The small molecule below binds the protein below.
Small molecule (SMILES): CC(=O)N[C@@H]1[C@@H](O)[C@H](O)[C@@H](CO)O[C@H]1O

Sequence of chain 4.A:
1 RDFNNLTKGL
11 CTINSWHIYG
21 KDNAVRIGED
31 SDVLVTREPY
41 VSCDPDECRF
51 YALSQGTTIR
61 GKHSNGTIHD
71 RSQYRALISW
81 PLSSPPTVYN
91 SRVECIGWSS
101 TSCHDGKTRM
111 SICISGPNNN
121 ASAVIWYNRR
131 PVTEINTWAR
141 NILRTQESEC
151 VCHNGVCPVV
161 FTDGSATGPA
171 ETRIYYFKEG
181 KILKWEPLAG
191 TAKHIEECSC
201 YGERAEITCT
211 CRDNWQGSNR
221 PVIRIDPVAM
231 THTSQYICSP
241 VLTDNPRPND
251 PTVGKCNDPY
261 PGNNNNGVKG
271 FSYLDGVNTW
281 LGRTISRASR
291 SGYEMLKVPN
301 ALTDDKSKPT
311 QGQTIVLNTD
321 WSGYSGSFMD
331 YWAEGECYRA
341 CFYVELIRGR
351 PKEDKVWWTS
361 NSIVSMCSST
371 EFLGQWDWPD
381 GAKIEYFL

Binding-site contacts:
Ligand atom C6 contacts residue ASN154 of chain 4.A at 3.8 Å.
Ligand atom C3 contacts residue ASN5 of chain 4.A at 3.7 Å.
Ligand atom O3 contacts residue ASP2 of chain 4.A at 3.0 Å (salt-bridge).
Ligand atom C1 contacts residue PHE3 of chain 4.A at 3.8 Å (hydrophobic).
Ligand atom N2 contacts residue PHE3 of chain 4.A at 2.7 Å (h-bond).
Ligand atom C3 contacts residue PHE3 of chain 4.A at 4.3 Å (hydrophobic).
Ligand atom O5 contacts residue ASN154 of chain 4.A at 3.8 Å.
Ligand atom C7 contacts residue ASN5 of chain 4.A at 3.7 Å.
Ligand atom O7 contacts residue ASN5 of chain 4.A at 4.2 Å.
Ligand atom C5 contacts residue ASN154 of chain 4.A at 3.3 Å.
Ligand atom C2 contacts residue PHE3 of chain 4.A at 3.8 Å (hydrophobic).
Ligand atom C2 contacts residue ASN5 of chain 4.A at 2.4 Å.
Ligand atom C4 contacts residue ASN154 of chain 4.A at 4.3 Å.
Ligand atom C4 contacts residue ASN5 of chain 4.A at 4.2 Å.
Ligand atom N2 contacts residue ASN5 of chain 4.A at 2.8 Å (h-bond).
Ligand atom C7 contacts residue ASP2 of chain 4.A at 4.2 Å.
Ligand atom C8 contacts residue ASP2 of chain 4.A at 4.0 Å.
Ligand atom C7 contacts residue PHE3 of chain 4.A at 3.4 Å (hydrophobic).
Ligand atom O4 contacts residue ASP2 of chain 4.A at 4.1 Å.
Ligand atom C3 contacts residue ASN154 of chain 4.A at 4.5 Å.
Ligand atom C3 contacts residue ASP2 of chain 4.A at 3.7 Å.
Ligand atom C5 contacts residue ASN5 of chain 4.A at 3.7 Å.
Ligand atom C1 contacts residue ASN5 of chain 4.A at 1.5 Å.
Ligand atom C1 contacts residue ASN154 of chain 4.A at 3.9 Å.
Ligand atom O5 contacts residue ASN5 of chain 4.A at 2.4 Å (h-bond).
Ligand atom N2 contacts residue ASP2 of chain 4.A at 4.3 Å.
Ligand atom C8 contacts residue PHE3 of chain 4.A at 3.2 Å (hydrophobic).